Binding-site contacts:
Ligand atom CG contacts residue 5CD1 of chain 5.B at 3.6 Å.
Ligand atom CB contacts residue TYR241 of chain 4.A at 4.4 Å (hydrophobic).
Ligand atom CB contacts residue ASN190 of chain 4.A at 3.9 Å.
Ligand atom CG contacts residue ASP185 of chain 4.A at 4.0 Å.
Ligand atom O contacts residue SER244 of chain 4.A at 3.9 Å.
Ligand atom O contacts residue THR130 of chain 5.A at 2.4 Å (h-bond).
Ligand atom CA contacts residue THR130 of chain 5.A at 4.3 Å.
Ligand atom N contacts residue TYR241 of chain 4.A at 2.7 Å (h-bond).
Ligand atom CG contacts residue ASN190 of chain 4.A at 4.3 Å.
Ligand atom N contacts residue ASP185 of chain 4.A at 4.4 Å.
Ligand atom OXT contacts residue SER244 of chain 4.A at 3.8 Å.
Ligand atom CB contacts residue TRP192 of chain 4.A at 4.1 Å (hydrophobic).
Ligand atom SD contacts residue 5CD1 of chain 5.B at 4.0 Å.
Ligand atom N contacts residue ASN190 of chain 4.A at 4.3 Å.
Ligand atom CG contacts residue THR130 of chain 5.A at 4.0 Å.
Ligand atom CE contacts residue ASP185 of chain 4.A at 3.9 Å.
Ligand atom CA contacts residue TRP192 of chain 4.A at 4.1 Å (hydrophobic).
Ligand atom CA contacts residue ASP185 of chain 4.A at 4.3 Å.
Ligand atom CB contacts residue PHE230 of chain 4.A at 4.2 Å (hydrophobic).
Ligand atom CE contacts residue ALA20 of chain 5.A at 4.4 Å (hydrophobic).
Ligand atom C contacts residue THR130 of chain 5.A at 3.5 Å.
Ligand atom OXT contacts residue TRP131 of chain 5.A at 4.2 Å.
Ligand atom C contacts residue ASN243 of chain 4.A at 4.1 Å.
Ligand atom CE contacts residue TRP131 of chain 5.A at 4.1 Å (hydrophobic).
Ligand atom CA contacts residue PHE230 of chain 4.A at 4.0 Å (hydrophobic).
Ligand atom CB contacts residue ASP185 of chain 4.A at 3.1 Å.
Ligand atom N contacts residue TRP192 of chain 4.A at 3.1 Å (h-bond).
Ligand atom SD contacts residue THR130 of chain 5.A at 4.2 Å.
Ligand atom SD contacts residue ASP185 of chain 4.A at 4.4 Å.
Ligand atom N contacts residue ASN243 of chain 4.A at 4.1 Å.
Ligand atom CG contacts residue PHE230 of chain 4.A at 3.9 Å (hydrophobic).
Ligand atom C contacts residue TRP192 of chain 4.A at 4.4 Å (hydrophobic).
Ligand atom SD contacts residue TRP131 of chain 5.A at 4.4 Å.
Ligand atom CA contacts residue TYR241 of chain 4.A at 3.8 Å (hydrophobic).
Ligand atom OXT contacts residue TRP192 of chain 4.A at 3.6 Å.
Ligand atom O contacts residue TYR241 of chain 4.A at 4.0 Å.
Ligand atom SD contacts residue PHE188 of chain 4.A at 4.4 Å.
Ligand atom N contacts residue PHE230 of chain 4.A at 4.3 Å.
Ligand atom OXT contacts residue ASN243 of chain 4.A at 4.3 Å.
Ligand atom O contacts residue ASN243 of chain 4.A at 3.7 Å.

Sequence of chain 5.A:
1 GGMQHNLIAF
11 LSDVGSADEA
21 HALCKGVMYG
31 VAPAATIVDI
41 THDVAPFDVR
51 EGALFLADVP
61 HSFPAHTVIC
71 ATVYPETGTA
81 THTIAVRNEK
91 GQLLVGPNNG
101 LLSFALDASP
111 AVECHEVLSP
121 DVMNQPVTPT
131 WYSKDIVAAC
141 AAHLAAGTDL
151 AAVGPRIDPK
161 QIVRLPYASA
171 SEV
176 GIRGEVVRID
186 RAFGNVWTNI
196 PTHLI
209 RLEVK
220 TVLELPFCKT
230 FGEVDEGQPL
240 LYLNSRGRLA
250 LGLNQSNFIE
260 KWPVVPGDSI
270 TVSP

Sequence of chain 4.A:
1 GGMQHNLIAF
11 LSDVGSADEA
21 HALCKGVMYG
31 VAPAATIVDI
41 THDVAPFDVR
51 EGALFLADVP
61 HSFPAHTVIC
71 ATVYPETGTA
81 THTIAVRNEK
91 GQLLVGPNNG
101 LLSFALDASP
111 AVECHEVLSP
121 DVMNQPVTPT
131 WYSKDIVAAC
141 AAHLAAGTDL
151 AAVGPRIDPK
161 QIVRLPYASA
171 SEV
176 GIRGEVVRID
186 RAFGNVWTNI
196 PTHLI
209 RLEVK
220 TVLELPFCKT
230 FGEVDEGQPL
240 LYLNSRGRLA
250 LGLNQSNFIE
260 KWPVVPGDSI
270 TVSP

A protein and the small-molecule ligand that binds it are described below.
Small molecule (SMILES): CSCC[C@H](N)C(=O)O